This small molecule binds to this protein.
Small molecule (SMILES): O=C(OC[C@@H]1O[C@@H](OC(=O)c2cc(O)c(O)c(O)c2)[C@@H](OC(=O)c2cc(O)c(O)c(O)c2)[C@@H](OC(=O)c2cc(O)c(O)c(O)c2)[C@@H]1OC(=O)c1cc(O)c(O)c(O)c1)c1cc(O)c(O)c(O)c1

Binding-site contacts:
Ligand atom C16 contacts residue GLY74 of chain 1.A at 3.5 Å.
Ligand atom O20 contacts residue GLN95 of chain 1.A at 3.4 Å (h-bond).
Ligand atom C11 contacts residue GLY74 of chain 1.A at 3.7 Å.
Ligand atom C27 contacts residue PRO77 of chain 1.A at 3.7 Å (hydrophobic).
Ligand atom O42 contacts residue PRO199 of chain 1.A at 3.1 Å (h-bond).
Ligand atom C61 contacts residue PRO199 of chain 1.A at 4.0 Å (hydrophobic).
Ligand atom O38 contacts residue PRO201 of chain 1.A at 3.5 Å.
Ligand atom O34 contacts residue PRO199 of chain 1.A at 3.4 Å.
Ligand atom C57 contacts residue PRO199 of chain 1.A at 4.0 Å (hydrophobic).
Ligand atom C18 contacts residue GLY74 of chain 1.A at 3.8 Å.
Ligand atom C36 contacts residue PRO201 of chain 1.A at 3.9 Å (hydrophobic).
Ligand atom O28 contacts residue GLY74 of chain 1.A at 2.8 Å (h-bond).
Ligand atom C11 contacts residue ASN75 of chain 1.A at 3.3 Å.
Ligand atom C37 contacts residue TYR96 of chain 1.A at 3.7 Å (hydrophobic).
Ligand atom C21 contacts residue PRO77 of chain 1.A at 3.9 Å (hydrophobic).
Ligand atom O42 contacts residue MET198 of chain 1.A at 3.4 Å.
Ligand atom O13 contacts residue ASN75 of chain 1.A at 2.7 Å (h-bond).
Ligand atom O31 contacts residue TYR96 of chain 1.A at 3.9 Å.
Ligand atom O13 contacts residue GLY74 of chain 1.A at 3.7 Å.
Ligand atom C25 contacts residue PRO77 of chain 1.A at 3.9 Å (hydrophobic).
Ligand atom C41 contacts residue PRO199 of chain 1.A at 3.3 Å (hydrophobic).
Ligand atom O28 contacts residue PRO77 of chain 1.A at 4.0 Å.
Ligand atom C65 contacts residue PRO199 of chain 1.A at 3.8 Å (hydrophobic).
Ligand atom O15 contacts residue GLY74 of chain 1.A at 3.2 Å.
Ligand atom C43 contacts residue PRO199 of chain 1.A at 3.5 Å (hydrophobic).
Ligand atom C60 contacts residue PRO199 of chain 1.A at 3.7 Å (hydrophobic).
Ligand atom C19 contacts residue TYR96 of chain 1.A at 3.9 Å (hydrophobic).
Ligand atom C59 contacts residue PRO199 of chain 1.A at 3.4 Å (hydrophobic).
Ligand atom O64 contacts residue HIS197 of chain 1.A at 4.0 Å.
Ligand atom C10 contacts residue GLY74 of chain 1.A at 3.9 Å.
Ligand atom O38 contacts residue TYR96 of chain 1.A at 2.4 Å (h-bond).
Ligand atom O20 contacts residue TYR96 of chain 1.A at 3.7 Å.
Ligand atom O40 contacts residue PRO201 of chain 1.A at 3.9 Å.
Ligand atom C14 contacts residue GLY74 of chain 1.A at 3.2 Å.
Ligand atom C29 contacts residue PRO77 of chain 1.A at 3.5 Å (hydrophobic).
Ligand atom C67 contacts residue PRO199 of chain 1.A at 3.5 Å (hydrophobic).
Ligand atom C12 contacts residue GLY74 of chain 1.A at 3.4 Å.
Ligand atom C37 contacts residue PRO201 of chain 1.A at 3.6 Å (hydrophobic).
Ligand atom O66 contacts residue HIS197 of chain 1.A at 3.3 Å.
Ligand atom C12 contacts residue ASN75 of chain 1.A at 3.4 Å.

Sequence of chain 1.A:
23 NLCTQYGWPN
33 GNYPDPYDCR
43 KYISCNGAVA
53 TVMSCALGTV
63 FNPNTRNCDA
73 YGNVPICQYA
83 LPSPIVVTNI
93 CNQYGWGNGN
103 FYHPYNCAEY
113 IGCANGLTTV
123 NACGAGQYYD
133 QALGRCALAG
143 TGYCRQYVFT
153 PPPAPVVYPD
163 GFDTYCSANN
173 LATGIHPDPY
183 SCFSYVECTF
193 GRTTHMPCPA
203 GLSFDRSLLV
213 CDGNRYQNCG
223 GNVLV